The small molecule below binds the protein below.
Small molecule (SMILES): CCCCCCCCCCC(CCCCCCCCCC)(CO[C@H]1O[C@@H](CO)[C@H](O[C@@H]2O[C@@H](CO)[C@H](O)[C@@H](O)[C@@H]2O)[C@@H](O)[C@@H]1O)CO[C@H]1O[C@@H](CO)[C@H](O[C@@H]2O[C@@H](CO)[C@H](O)[C@@H](O)[C@@H]2O)[C@@H](O)[C@H]1O

Sequence of chain 1.R:
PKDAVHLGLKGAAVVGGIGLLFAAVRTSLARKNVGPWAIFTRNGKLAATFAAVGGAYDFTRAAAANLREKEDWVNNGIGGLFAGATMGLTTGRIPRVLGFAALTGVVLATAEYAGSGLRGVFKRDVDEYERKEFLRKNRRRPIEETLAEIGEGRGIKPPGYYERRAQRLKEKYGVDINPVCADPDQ

Sequence of chain 1.OA:
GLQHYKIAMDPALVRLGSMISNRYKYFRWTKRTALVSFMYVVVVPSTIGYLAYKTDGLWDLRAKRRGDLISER

Sequence of chain 1.D:
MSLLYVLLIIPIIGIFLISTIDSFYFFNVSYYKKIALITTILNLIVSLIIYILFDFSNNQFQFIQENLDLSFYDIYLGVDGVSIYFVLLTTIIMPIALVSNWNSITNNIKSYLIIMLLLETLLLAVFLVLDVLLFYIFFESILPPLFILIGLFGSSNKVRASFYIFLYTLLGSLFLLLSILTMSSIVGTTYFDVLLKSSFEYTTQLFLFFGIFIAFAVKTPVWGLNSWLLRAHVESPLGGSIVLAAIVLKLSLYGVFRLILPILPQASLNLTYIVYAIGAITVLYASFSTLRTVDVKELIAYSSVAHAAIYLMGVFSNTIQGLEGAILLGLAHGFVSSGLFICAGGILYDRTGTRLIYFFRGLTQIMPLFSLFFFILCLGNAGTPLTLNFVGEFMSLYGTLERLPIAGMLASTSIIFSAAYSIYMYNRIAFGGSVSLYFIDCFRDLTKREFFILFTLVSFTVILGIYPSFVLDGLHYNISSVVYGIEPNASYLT

Binding-site contacts:
Ligand atom CBS contacts residue TRP61 of chain 1.OA at 3.7 Å (hydrophobic).
Ligand atom CBL contacts residue ASN207 of chain 1.E at 4.3 Å.
Ligand atom OAJ contacts residue TYR185 of chain 1.R at 4.0 Å.
Ligand atom CBT contacts residue ASN207 of chain 1.E at 4.1 Å.
Ligand atom CBP contacts residue TYR185 of chain 1.R at 4.2 Å (hydrophobic).
Ligand atom CBI contacts residue TRP61 of chain 1.OA at 3.7 Å (hydrophobic).
Ligand atom CBD contacts residue ILE210 of chain 1.E at 3.9 Å (hydrophobic).
Ligand atom CAW contacts residue ALA184 of chain 1.E at 4.2 Å (hydrophobic).
Ligand atom CBG contacts residue TRP61 of chain 1.OA at 3.5 Å (hydrophobic).
Ligand atom CBB contacts residue ILE211 of chain 1.E at 3.7 Å (hydrophobic).
Ligand atom CAW contacts residue LEU444 of chain 1.D at 3.7 Å (hydrophobic).
Ligand atom CBQ contacts residue ILE72 of chain 1.OA at 3.9 Å (hydrophobic).
Ligand atom CBK contacts residue TRP61 of chain 1.OA at 3.3 Å (hydrophobic).
Ligand atom O4 contacts residue LEU60 of chain 1.OA at 3.8 Å.
Ligand atom C2 contacts residue TRP61 of chain 1.OA at 3.7 Å (hydrophobic).
Ligand atom CBK contacts residue ILE72 of chain 1.OA at 4.2 Å (hydrophobic).
Ligand atom O1 contacts residue TRP61 of chain 1.OA at 3.8 Å.
Ligand atom CAZ contacts residue ILE211 of chain 1.E at 4.1 Å (hydrophobic).
Ligand atom CBI contacts residue ILE72 of chain 1.OA at 3.6 Å (hydrophobic).
Ligand atom CBA contacts residue MET452 of chain 1.D at 4.1 Å (hydrophobic).
Ligand atom C1 contacts residue TRP61 of chain 1.OA at 3.7 Å (hydrophobic).
Ligand atom CBC contacts residue ILE211 of chain 1.E at 4.2 Å (hydrophobic).
Ligand atom CBE contacts residue TRP61 of chain 1.OA at 3.6 Å (hydrophobic).
Ligand atom CBA contacts residue ILE211 of chain 1.E at 3.8 Å (hydrophobic).
Ligand atom CBC contacts residue LEU63 of chain 1.OA at 4.2 Å (hydrophobic).
Ligand atom CAW contacts residue MET452 of chain 1.D at 4.2 Å (hydrophobic).
Ligand atom CCJ contacts residue ASN207 of chain 1.E at 4.3 Å.
Ligand atom O2 contacts residue LEU60 of chain 1.OA at 3.3 Å.
Ligand atom O2 contacts residue TRP61 of chain 1.OA at 2.6 Å (h-bond).
Ligand atom OAI contacts residue LYS184 of chain 1.R at 3.9 Å.
Ligand atom O3 contacts residue TYR185 of chain 1.R at 2.8 Å (h-bond).
Ligand atom O2 contacts residue SER73 of chain 1.OA at 3.5 Å.
Ligand atom CCR contacts residue LEU60 of chain 1.OA at 4.0 Å (hydrophobic).
Ligand atom C3 contacts residue TYR185 of chain 1.R at 3.4 Å (hydrophobic).
Ligand atom CCV contacts residue LEU60 of chain 1.OA at 4.0 Å (hydrophobic).
Ligand atom C2 contacts residue SER73 of chain 1.OA at 4.0 Å.
Ligand atom CBM contacts residue LYS184 of chain 1.R at 4.2 Å.
Ligand atom OAU contacts residue LEU60 of chain 1.OA at 4.0 Å.
Ligand atom C2 contacts residue TYR185 of chain 1.R at 4.2 Å (hydrophobic).
Ligand atom CAY contacts residue TRP187 of chain 1.E at 3.9 Å (hydrophobic).

Sequence of chain 1.E:
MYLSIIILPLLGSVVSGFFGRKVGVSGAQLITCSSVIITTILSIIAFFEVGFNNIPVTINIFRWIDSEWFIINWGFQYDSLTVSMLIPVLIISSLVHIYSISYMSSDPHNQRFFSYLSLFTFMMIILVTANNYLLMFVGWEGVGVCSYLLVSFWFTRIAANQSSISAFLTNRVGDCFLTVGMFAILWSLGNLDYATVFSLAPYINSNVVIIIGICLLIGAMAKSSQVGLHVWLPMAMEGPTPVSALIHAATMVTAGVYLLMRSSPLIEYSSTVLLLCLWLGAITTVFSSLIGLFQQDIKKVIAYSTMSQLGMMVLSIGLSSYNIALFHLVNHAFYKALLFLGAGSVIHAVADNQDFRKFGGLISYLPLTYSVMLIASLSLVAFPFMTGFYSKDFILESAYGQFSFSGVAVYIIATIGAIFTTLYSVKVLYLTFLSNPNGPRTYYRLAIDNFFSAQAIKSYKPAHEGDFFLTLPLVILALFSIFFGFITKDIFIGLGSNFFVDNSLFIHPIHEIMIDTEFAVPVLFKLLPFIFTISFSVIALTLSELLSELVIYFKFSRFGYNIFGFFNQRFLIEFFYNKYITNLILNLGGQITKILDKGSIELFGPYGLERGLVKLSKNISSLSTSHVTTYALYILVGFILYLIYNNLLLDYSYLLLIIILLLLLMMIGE